Binding-site contacts:
Ligand atom O2 contacts residue PHE28 of chain 1.A at 3.5 Å.
Ligand atom O4 contacts residue TYR159 of chain 1.A at 4.1 Å.
Ligand atom C4 contacts residue VAL194 of chain 1.A at 4.2 Å (hydrophobic).
Ligand atom O2 contacts residue HIS247 of chain 1.A at 3.1 Å (h-bond).
Ligand atom O1 contacts residue SER97 of chain 1.A at 2.6 Å (h-bond).
Ligand atom C2 contacts residue SER97 of chain 1.A at 2.3 Å.
Ligand atom O1 contacts residue VAL98 of chain 1.A at 2.7 Å (h-bond).
Ligand atom C1 contacts residue PHE28 of chain 1.A at 3.8 Å (hydrophobic).
Ligand atom C5 contacts residue SER97 of chain 1.A at 3.4 Å.
Ligand atom O4 contacts residue SER97 of chain 1.A at 3.1 Å (h-bond).
Ligand atom O1 contacts residue PHE28 of chain 1.A at 3.1 Å (h-bond).
Ligand atom O1 contacts residue GLY27 of chain 1.A at 4.0 Å.
Ligand atom C2 contacts residue PHE126 of chain 1.A at 3.9 Å (hydrophobic).
Ligand atom O4 contacts residue HIS247 of chain 1.A at 3.3 Å (h-bond).
Ligand atom C1 contacts residue HIS247 of chain 1.A at 3.8 Å.
Ligand atom O2 contacts residue SER97 of chain 1.A at 2.5 Å (h-bond).
Ligand atom C1 contacts residue SER97 of chain 1.A at 1.7 Å.
Ligand atom O3 contacts residue VAL194 of chain 1.A at 3.9 Å.
Ligand atom C3 contacts residue PHE126 of chain 1.A at 3.8 Å (hydrophobic).
Ligand atom C3 contacts residue HIS247 of chain 1.A at 4.3 Å.
Ligand atom C1 contacts residue VAL98 of chain 1.A at 3.4 Å (hydrophobic).
Ligand atom C2 contacts residue VAL98 of chain 1.A at 3.9 Å (hydrophobic).
Ligand atom C5 contacts residue VAL98 of chain 1.A at 3.6 Å (hydrophobic).
Ligand atom O3 contacts residue PHE28 of chain 1.A at 4.0 Å.
Ligand atom C3 contacts residue SER97 of chain 1.A at 3.2 Å.
Ligand atom O4 contacts residue SER220 of chain 1.A at 4.2 Å.
Ligand atom C5 contacts residue VAL194 of chain 1.A at 3.2 Å (hydrophobic).
Ligand atom C2 contacts residue HIS247 of chain 1.A at 4.2 Å.
Ligand atom C5 contacts residue PHE126 of chain 1.A at 3.8 Å (hydrophobic).

This protein binds this small molecule.
Small molecule (SMILES): C[C@@H](C(O)O)[C@@H](O)C=O

Sequence of chain 1.A:
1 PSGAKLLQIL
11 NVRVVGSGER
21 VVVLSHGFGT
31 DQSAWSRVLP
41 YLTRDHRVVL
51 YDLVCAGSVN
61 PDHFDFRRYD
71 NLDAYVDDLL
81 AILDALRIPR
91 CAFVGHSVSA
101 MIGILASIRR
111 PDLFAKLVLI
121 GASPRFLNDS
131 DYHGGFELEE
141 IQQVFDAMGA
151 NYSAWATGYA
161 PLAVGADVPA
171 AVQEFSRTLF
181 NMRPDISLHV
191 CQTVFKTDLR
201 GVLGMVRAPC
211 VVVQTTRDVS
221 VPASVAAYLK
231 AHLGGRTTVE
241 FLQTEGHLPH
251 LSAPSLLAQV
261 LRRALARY